Binding-site contacts:
Ligand atom O2 contacts residue TRP70 of chain 1.D at 3.0 Å.
Ligand atom C1 contacts residue TRP70 of chain 1.D at 1.5 Å (hydrophobic).
Ligand atom C6 contacts residue TRP70 of chain 1.D at 4.5 Å (hydrophobic).
Ligand atom O6 contacts residue TRP178 of chain 1.D at 3.1 Å.
Ligand atom O5 contacts residue ARG114 of chain 1.D at 2.9 Å (salt-bridge).
Ligand atom C2 contacts residue ARG92 of chain 1.D at 4.2 Å.
Ligand atom O6 contacts residue GLY179 of chain 1.D at 4.2 Å.
Ligand atom O4 contacts residue TRP70 of chain 1.D at 4.5 Å.
Ligand atom C6 contacts residue TRP178 of chain 1.D at 4.0 Å (hydrophobic).
Ligand atom O2 contacts residue GLY68 of chain 1.D at 3.2 Å (h-bond).
Ligand atom O2 contacts residue ARG92 of chain 1.D at 4.2 Å.
Ligand atom O2 contacts residue GLU69 of chain 1.D at 3.5 Å.
Ligand atom C4 contacts residue TRP70 of chain 1.D at 4.2 Å (hydrophobic).
Ligand atom C5 contacts residue ARG114 of chain 1.D at 4.0 Å.
Ligand atom O6 contacts residue PHE177 of chain 1.D at 4.3 Å.
Ligand atom C5 contacts residue TRP70 of chain 1.D at 3.7 Å (hydrophobic).
Ligand atom O5 contacts residue TRP70 of chain 1.D at 2.4 Å.
Ligand atom C2 contacts residue TRP70 of chain 1.D at 2.5 Å (hydrophobic).
Ligand atom C1 contacts residue ARG114 of chain 1.D at 3.7 Å.
Ligand atom C3 contacts residue TRP70 of chain 1.D at 3.8 Å (hydrophobic).

This protein binds this small molecule.
Small molecule (SMILES): OC[C@H]1O[C@H](O)[C@@H](O)[C@@H](O)[C@@H]1O

Sequence of chain 1.D:
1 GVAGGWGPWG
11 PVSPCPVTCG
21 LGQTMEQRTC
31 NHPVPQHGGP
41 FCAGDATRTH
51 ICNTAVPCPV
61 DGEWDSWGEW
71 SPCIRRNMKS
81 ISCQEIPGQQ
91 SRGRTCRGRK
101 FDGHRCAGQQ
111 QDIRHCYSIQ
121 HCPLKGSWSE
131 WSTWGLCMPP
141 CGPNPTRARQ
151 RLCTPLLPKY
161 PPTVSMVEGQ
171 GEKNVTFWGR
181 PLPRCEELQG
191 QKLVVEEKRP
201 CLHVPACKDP